Sequence of chain 15.A:
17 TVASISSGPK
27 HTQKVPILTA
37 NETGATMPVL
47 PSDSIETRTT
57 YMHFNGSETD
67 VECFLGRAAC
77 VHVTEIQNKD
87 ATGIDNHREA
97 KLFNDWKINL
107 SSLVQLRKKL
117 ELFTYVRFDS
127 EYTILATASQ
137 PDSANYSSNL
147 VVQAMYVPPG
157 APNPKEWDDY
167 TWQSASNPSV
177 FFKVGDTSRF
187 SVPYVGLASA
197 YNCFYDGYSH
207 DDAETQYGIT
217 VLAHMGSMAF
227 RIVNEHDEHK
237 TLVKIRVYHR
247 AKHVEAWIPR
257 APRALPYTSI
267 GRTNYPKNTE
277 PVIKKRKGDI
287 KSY

Sequence of chain 15.C:
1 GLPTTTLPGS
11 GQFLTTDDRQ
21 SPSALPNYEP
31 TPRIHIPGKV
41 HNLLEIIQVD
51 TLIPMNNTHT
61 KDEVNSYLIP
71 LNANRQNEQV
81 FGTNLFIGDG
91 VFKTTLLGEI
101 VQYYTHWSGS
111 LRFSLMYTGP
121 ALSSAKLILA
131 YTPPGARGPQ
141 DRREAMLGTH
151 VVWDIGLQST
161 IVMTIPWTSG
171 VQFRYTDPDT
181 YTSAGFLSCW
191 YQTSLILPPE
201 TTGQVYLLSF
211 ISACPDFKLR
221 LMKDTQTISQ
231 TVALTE

Binding-site contacts:
Ligand atom C6B contacts residue TYR128 of chain 15.A at 3.3 Å (hydrophobic).
Ligand atom C5A contacts residue PHE186 of chain 15.A at 3.5 Å (hydrophobic).
Ligand atom C3B contacts residue VAL188 of chain 15.A at 3.8 Å (hydrophobic).
Ligand atom O1 contacts residue MET221 of chain 15.A at 2.5 Å (h-bond).
Ligand atom C4A contacts residue PRO174 of chain 15.A at 3.1 Å (hydrophobic).
Ligand atom O1A contacts residue PHE186 of chain 15.A at 3.0 Å.
Ligand atom C3B contacts residue TYR152 of chain 15.A at 3.7 Å (hydrophobic).
Ligand atom C6B contacts residue ILE104 of chain 15.A at 3.6 Å (hydrophobic).
Ligand atom N3A contacts residue TYR152 of chain 15.A at 3.5 Å.
Ligand atom C2B contacts residue VAL188 of chain 15.A at 3.5 Å (hydrophobic).
Ligand atom C5A contacts residue ALA150 of chain 15.A at 4.0 Å (hydrophobic).
Ligand atom C5 contacts residue MET221 of chain 15.A at 3.6 Å (hydrophobic).
Ligand atom C1B contacts residue VAL188 of chain 15.A at 3.8 Å (hydrophobic).
Ligand atom C2C contacts residue TYR197 of chain 15.A at 3.7 Å (hydrophobic).
Ligand atom N3A contacts residue ALA24 of chain 15.C at 3.8 Å.
Ligand atom C4C contacts residue VAL191 of chain 15.A at 3.0 Å (hydrophobic).
Ligand atom N3A contacts residue PHE186 of chain 15.A at 4.0 Å.
Ligand atom O1B contacts residue TYR128 of chain 15.A at 3.4 Å (h-bond).
Ligand atom C4B contacts residue TYR152 of chain 15.A at 3.8 Å (hydrophobic).
Ligand atom C4B contacts residue PHE186 of chain 15.A at 3.6 Å (hydrophobic).
Ligand atom C2A contacts residue TYR152 of chain 15.A at 3.6 Å (hydrophobic).
Ligand atom N3A contacts residue PRO174 of chain 15.A at 3.7 Å.
Ligand atom C4 contacts residue LEU106 of chain 15.A at 3.5 Å (hydrophobic).
Ligand atom C1C contacts residue MET221 of chain 15.A at 4.0 Å (hydrophobic).
Ligand atom O1B contacts residue ILE104 of chain 15.A at 3.9 Å.
Ligand atom C1C contacts residue TYR128 of chain 15.A at 3.9 Å (hydrophobic).
Ligand atom C5C contacts residue VAL188 of chain 15.A at 4.1 Å (hydrophobic).
Ligand atom C3C contacts residue TYR128 of chain 15.A at 3.4 Å (hydrophobic).
Ligand atom C2A contacts residue PHE186 of chain 15.A at 3.3 Å (hydrophobic).
Ligand atom C5C contacts residue VAL191 of chain 15.A at 3.8 Å (hydrophobic).
Ligand atom C2C contacts residue MET221 of chain 15.A at 4.0 Å (hydrophobic).
Ligand atom C4C contacts residue VAL188 of chain 15.A at 3.7 Å (hydrophobic).
Ligand atom C5B contacts residue PHE186 of chain 15.A at 3.9 Å (hydrophobic).
Ligand atom C5B contacts residue MET224 of chain 15.A at 3.8 Å (hydrophobic).
Ligand atom N2 contacts residue MET221 of chain 15.A at 3.3 Å (h-bond).
Ligand atom C1C contacts residue LEU106 of chain 15.A at 4.0 Å (hydrophobic).
Ligand atom C5A contacts residue VAL176 of chain 15.A at 3.6 Å (hydrophobic).
Ligand atom C1B contacts residue TYR128 of chain 15.A at 3.6 Å (hydrophobic).
Ligand atom C1B contacts residue ILE104 of chain 15.A at 4.0 Å (hydrophobic).
Ligand atom C5B contacts residue TYR128 of chain 15.A at 4.0 Å (hydrophobic).

This small molecule binds to this protein.
Small molecule (SMILES): Cc1cc(CCCCCOc2ccc(C3=NCCO3)cc2)on1